Sequence of chain 1.D:
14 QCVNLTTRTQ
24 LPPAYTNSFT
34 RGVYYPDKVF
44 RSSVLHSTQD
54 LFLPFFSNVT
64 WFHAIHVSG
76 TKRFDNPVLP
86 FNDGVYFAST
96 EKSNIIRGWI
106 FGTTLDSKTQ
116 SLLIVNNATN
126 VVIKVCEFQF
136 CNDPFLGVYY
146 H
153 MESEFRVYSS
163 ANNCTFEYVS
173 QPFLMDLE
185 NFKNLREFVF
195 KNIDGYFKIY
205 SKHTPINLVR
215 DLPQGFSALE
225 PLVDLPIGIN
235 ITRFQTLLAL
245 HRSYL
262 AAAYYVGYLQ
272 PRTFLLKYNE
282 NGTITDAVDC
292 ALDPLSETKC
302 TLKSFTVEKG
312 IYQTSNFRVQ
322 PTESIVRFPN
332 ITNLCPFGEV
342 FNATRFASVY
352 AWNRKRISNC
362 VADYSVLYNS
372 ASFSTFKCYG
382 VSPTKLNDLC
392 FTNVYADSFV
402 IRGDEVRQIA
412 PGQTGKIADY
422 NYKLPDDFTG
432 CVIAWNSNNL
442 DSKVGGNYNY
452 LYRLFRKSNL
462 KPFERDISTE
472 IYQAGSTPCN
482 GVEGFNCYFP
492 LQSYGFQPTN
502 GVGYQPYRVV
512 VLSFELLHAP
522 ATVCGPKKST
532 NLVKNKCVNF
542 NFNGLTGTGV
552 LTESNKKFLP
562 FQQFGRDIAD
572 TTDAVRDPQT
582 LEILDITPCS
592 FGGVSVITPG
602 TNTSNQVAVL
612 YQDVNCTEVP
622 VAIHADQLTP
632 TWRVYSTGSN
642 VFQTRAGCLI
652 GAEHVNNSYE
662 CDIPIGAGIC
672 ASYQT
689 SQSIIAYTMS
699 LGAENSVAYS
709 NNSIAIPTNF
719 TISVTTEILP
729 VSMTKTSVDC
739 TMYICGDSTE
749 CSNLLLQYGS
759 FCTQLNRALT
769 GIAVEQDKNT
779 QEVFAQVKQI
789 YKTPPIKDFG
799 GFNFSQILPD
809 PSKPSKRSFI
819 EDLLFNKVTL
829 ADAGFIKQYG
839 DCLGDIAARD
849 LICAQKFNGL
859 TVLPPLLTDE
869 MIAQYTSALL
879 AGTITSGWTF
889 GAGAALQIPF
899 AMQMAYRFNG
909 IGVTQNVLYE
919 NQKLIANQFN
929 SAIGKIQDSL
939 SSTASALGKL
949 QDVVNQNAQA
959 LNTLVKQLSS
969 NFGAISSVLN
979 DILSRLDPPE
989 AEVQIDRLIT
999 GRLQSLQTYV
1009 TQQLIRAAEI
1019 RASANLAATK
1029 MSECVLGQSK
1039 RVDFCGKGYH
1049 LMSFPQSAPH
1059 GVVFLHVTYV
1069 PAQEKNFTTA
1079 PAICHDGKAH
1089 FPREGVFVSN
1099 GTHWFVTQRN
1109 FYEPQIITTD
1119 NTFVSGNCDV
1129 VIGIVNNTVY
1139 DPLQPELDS

Sequence of chain 1.G:
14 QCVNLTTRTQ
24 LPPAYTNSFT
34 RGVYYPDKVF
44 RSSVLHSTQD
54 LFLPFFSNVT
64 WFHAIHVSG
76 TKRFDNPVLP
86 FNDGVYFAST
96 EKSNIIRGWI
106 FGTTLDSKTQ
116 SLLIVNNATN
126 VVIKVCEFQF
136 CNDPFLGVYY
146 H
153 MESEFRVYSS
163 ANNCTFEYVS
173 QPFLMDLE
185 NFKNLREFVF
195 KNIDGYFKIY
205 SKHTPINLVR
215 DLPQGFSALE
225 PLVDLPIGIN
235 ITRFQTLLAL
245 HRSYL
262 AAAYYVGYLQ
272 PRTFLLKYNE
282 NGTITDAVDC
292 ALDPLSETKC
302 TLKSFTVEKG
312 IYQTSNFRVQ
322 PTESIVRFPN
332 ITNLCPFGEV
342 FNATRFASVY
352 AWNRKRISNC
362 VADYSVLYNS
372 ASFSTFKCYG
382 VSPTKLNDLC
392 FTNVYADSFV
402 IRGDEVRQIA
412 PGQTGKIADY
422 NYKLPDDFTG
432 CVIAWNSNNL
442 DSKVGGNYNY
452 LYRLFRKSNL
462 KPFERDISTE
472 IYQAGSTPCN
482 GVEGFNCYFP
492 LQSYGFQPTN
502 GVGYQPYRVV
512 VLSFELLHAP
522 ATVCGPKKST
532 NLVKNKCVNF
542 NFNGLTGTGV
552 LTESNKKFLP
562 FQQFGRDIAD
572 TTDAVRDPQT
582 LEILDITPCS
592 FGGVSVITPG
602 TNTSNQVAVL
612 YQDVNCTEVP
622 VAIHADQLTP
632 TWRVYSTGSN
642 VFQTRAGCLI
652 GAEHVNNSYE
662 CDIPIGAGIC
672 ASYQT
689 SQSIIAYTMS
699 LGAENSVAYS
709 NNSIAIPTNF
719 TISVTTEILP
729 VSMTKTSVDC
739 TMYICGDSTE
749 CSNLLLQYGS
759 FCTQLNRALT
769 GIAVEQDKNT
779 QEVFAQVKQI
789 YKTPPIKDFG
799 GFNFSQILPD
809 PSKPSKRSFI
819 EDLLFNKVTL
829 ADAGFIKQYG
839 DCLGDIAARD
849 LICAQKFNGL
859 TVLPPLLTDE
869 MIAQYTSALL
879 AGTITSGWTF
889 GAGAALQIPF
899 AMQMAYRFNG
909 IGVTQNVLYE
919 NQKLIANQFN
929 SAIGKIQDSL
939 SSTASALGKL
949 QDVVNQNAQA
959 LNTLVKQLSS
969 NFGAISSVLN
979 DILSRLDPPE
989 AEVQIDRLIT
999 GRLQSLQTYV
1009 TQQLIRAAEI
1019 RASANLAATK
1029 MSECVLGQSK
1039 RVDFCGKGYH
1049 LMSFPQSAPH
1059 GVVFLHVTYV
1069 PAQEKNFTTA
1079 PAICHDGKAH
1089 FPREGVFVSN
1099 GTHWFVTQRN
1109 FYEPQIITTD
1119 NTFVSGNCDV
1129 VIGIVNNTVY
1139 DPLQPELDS

Binding-site contacts:
Ligand atom O6 contacts residue LYS558 of chain 1.D at 4.0 Å.
Ligand atom C7 contacts residue GLU281 of chain 1.G at 4.3 Å.
Ligand atom N2 contacts residue GLU281 of chain 1.G at 3.6 Å.
Ligand atom C8 contacts residue GLU281 of chain 1.G at 4.1 Å.
Ligand atom N2 contacts residue ASN280 of chain 1.G at 4.4 Å.
Ligand atom N2 contacts residue ASN282 of chain 1.G at 2.9 Å (h-bond).
Ligand atom O7 contacts residue ASN280 of chain 1.G at 3.9 Å.
Ligand atom C5 contacts residue ASN282 of chain 1.G at 3.7 Å.
Ligand atom O7 contacts residue ASN282 of chain 1.G at 3.3 Å (h-bond).
Ligand atom C7 contacts residue ASN280 of chain 1.G at 3.7 Å.
Ligand atom C8 contacts residue ASN280 of chain 1.G at 3.4 Å.
Ligand atom C3 contacts residue ASN282 of chain 1.G at 3.8 Å.
Ligand atom C1 contacts residue ASN282 of chain 1.G at 1.4 Å.
Ligand atom C1 contacts residue GLU281 of chain 1.G at 4.4 Å.
Ligand atom C4 contacts residue ASN282 of chain 1.G at 4.2 Å.
Ligand atom C2 contacts residue ASN282 of chain 1.G at 2.5 Å.
Ligand atom C6 contacts residue LYS558 of chain 1.D at 3.4 Å.
Ligand atom C8 contacts residue ASN282 of chain 1.G at 4.5 Å.
Ligand atom C7 contacts residue ASN282 of chain 1.G at 3.3 Å.
Ligand atom C5 contacts residue LYS558 of chain 1.D at 4.0 Å.
Ligand atom O5 contacts residue ASN282 of chain 1.G at 2.4 Å (h-bond).
Ligand atom O5 contacts residue LYS558 of chain 1.D at 3.5 Å (salt-bridge).

This protein binds this small molecule.
Small molecule (SMILES): CC(=O)N[C@@H]1[C@@H](O)[C@H](O)[C@@H](CO)O[C@H]1O